Binding-site contacts:
Ligand atom C8 contacts residue GLU152 of chain 1.C at 3.5 Å.
Ligand atom O5 contacts residue GLU152 of chain 1.C at 4.1 Å.
Ligand atom O7 contacts residue ASN173 of chain 1.C at 3.1 Å (h-bond).
Ligand atom C8 contacts residue GLU151 of chain 1.C at 4.3 Å.
Ligand atom O7 contacts residue GLU152 of chain 1.C at 4.4 Å.
Ligand atom C3 contacts residue ASN173 of chain 1.C at 3.8 Å.
Ligand atom C6 contacts residue GLN212 of chain 1.C at 3.5 Å.
Ligand atom C2 contacts residue ASN173 of chain 1.C at 2.4 Å.
Ligand atom C1 contacts residue ASN173 of chain 1.C at 1.4 Å.
Ligand atom N2 contacts residue ASN173 of chain 1.C at 2.9 Å (h-bond).
Ligand atom C8 contacts residue ASN173 of chain 1.C at 3.5 Å.
Ligand atom C2 contacts residue GLU174 of chain 1.C at 3.7 Å.
Ligand atom N2 contacts residue GLU152 of chain 1.C at 4.4 Å.
Ligand atom O7 contacts residue GLU174 of chain 1.C at 3.3 Å.
Ligand atom C4 contacts residue ASN173 of chain 1.C at 4.2 Å.
Ligand atom N2 contacts residue GLU174 of chain 1.C at 3.1 Å (salt-bridge).
Ligand atom C1 contacts residue GLU174 of chain 1.C at 3.9 Å.
Ligand atom O6 contacts residue GLU153 of chain 1.C at 3.6 Å.
Ligand atom C5 contacts residue GLN212 of chain 1.C at 4.5 Å.
Ligand atom C7 contacts residue ASN173 of chain 1.C at 2.9 Å.
Ligand atom O5 contacts residue ASN173 of chain 1.C at 2.4 Å (h-bond).
Ligand atom O6 contacts residue GLN212 of chain 1.C at 4.4 Å.
Ligand atom C3 contacts residue GLU174 of chain 1.C at 3.8 Å.
Ligand atom C1 contacts residue GLU152 of chain 1.C at 3.7 Å.
Ligand atom O5 contacts residue GLU153 of chain 1.C at 4.1 Å.
Ligand atom C2 contacts residue GLU152 of chain 1.C at 4.0 Å.
Ligand atom C7 contacts residue GLU152 of chain 1.C at 4.0 Å.
Ligand atom C7 contacts residue GLU174 of chain 1.C at 3.8 Å.
Ligand atom C5 contacts residue ASN173 of chain 1.C at 3.7 Å.

This small molecule binds to this protein.
Small molecule (SMILES): CC(=O)N[C@@H]1[C@@H](O)[C@H](O)[C@@H](CO)O[C@H]1O

Sequence of chain 1.C:
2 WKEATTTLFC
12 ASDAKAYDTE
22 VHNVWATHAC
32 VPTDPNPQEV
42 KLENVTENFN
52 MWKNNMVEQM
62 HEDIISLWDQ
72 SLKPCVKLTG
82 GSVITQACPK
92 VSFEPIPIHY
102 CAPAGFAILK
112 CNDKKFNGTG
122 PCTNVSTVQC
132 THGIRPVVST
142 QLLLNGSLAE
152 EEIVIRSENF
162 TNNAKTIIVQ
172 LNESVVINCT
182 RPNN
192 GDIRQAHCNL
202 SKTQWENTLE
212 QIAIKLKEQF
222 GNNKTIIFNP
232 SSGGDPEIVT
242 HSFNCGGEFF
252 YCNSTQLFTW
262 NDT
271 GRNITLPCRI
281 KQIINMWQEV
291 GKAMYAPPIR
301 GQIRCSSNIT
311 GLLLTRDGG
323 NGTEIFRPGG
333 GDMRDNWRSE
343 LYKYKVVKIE